Sequence of chain 4.C:
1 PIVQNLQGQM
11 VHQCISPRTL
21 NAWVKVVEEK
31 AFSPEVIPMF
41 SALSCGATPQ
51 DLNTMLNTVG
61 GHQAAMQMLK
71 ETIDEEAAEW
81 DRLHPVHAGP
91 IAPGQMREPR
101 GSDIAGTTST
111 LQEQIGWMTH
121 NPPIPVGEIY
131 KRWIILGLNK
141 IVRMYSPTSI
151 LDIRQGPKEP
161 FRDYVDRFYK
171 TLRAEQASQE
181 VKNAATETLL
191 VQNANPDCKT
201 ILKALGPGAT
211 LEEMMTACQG

The small molecule below binds the protein below.
Small molecule (SMILES): CC(C)(C#Cc1ccc(-c2ccc(Cl)c3c(NS(C)(=O)=O)nn(CC(F)(F)F)c23)c([C@H](Cc2cc(F)cc(F)c2)NC(=O)Cn2nc(C(F)(F)F)c3c2C(F)(F)[C@@H]2C[C@H]32)n1)S(C)(=O)=O

Sequence of chain 3.C:
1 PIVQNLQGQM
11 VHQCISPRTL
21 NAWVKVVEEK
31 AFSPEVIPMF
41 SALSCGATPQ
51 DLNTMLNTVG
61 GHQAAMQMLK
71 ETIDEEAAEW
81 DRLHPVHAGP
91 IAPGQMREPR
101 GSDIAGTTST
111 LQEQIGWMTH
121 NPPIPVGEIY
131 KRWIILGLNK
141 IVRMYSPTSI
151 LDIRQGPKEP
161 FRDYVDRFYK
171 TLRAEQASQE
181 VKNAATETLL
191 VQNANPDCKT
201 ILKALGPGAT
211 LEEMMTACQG

Binding-site contacts:
Ligand atom N06 contacts residue ASN57 of chain 3.C at 3.1 Å (h-bond).
Ligand atom F53 contacts residue GLN179 of chain 4.C at 3.4 Å.
Ligand atom CL47 contacts residue LYS70 of chain 3.C at 3.1 Å.
Ligand atom C36 contacts residue GLN67 of chain 3.C at 3.3 Å.
Ligand atom O57 contacts residue PRO38 of chain 4.C at 3.5 Å.
Ligand atom O51 contacts residue ASN183 of chain 4.C at 3.3 Å (h-bond).
Ligand atom F27 contacts residue MET66 of chain 3.C at 2.7 Å.
Ligand atom C45 contacts residue ASN57 of chain 3.C at 3.5 Å.
Ligand atom C31 contacts residue LYS70 of chain 3.C at 3.5 Å.
Ligand atom C49 contacts residue ASP74 of chain 3.C at 3.4 Å.
Ligand atom F63 contacts residue THR107 of chain 3.C at 2.8 Å.
Ligand atom O51 contacts residue GLN179 of chain 4.C at 3.4 Å.
Ligand atom O29 contacts residue LYS70 of chain 3.C at 3.2 Å (salt-bridge).
Ligand atom O59 contacts residue SER41 of chain 4.C at 3.2 Å (h-bond).
Ligand atom F42 contacts residue LYS70 of chain 3.C at 3.1 Å.
Ligand atom C08 contacts residue THR107 of chain 3.C at 3.6 Å.
Ligand atom F26 contacts residue ILE73 of chain 3.C at 2.9 Å.
Ligand atom F64 contacts residue LEU172 of chain 4.C at 3.4 Å.
Ligand atom C18 contacts residue GLN179 of chain 4.C at 3.3 Å.
Ligand atom C39 contacts residue GLN63 of chain 3.C at 3.3 Å.
Ligand atom C12 contacts residue TYR130 of chain 3.C at 3.2 Å (hydrophobic).
Ligand atom O57 contacts residue THR54 of chain 3.C at 3.5 Å.
Ligand atom C19 contacts residue ASN57 of chain 3.C at 3.5 Å.
Ligand atom C11 contacts residue TYR130 of chain 3.C at 3.4 Å (hydrophobic).
Ligand atom CL47 contacts residue ASP74 of chain 3.C at 2.7 Å.
Ligand atom C58 contacts residue THR54 of chain 3.C at 3.4 Å.
Ligand atom C23 contacts residue MET66 of chain 3.C at 3.1 Å (hydrophobic).
Ligand atom C58 contacts residue GLN50 of chain 3.C at 3.5 Å.
Ligand atom F26 contacts residue LYS70 of chain 3.C at 3.2 Å.
Ligand atom C04 contacts residue THR107 of chain 3.C at 3.5 Å.
Ligand atom C44 contacts residue ASN57 of chain 3.C at 3.4 Å.
Ligand atom F26 contacts residue LEU69 of chain 3.C at 3.2 Å.
Ligand atom C07 contacts residue THR107 of chain 3.C at 3.5 Å.
Ligand atom O57 contacts residue ASN57 of chain 3.C at 3.1 Å (h-bond).
Ligand atom F64 contacts residue ARG173 of chain 4.C at 3.5 Å.
Ligand atom C35 contacts residue LYS70 of chain 3.C at 3.5 Å.
Ligand atom CL47 contacts residue ILE73 of chain 3.C at 3.5 Å.
Ligand atom F53 contacts residue LYS182 of chain 4.C at 2.8 Å.
Ligand atom F62 contacts residue GLN179 of chain 4.C at 3.4 Å.
Ligand atom N43 contacts residue ASN57 of chain 3.C at 2.8 Å (h-bond).